Binding-site contacts:
Ligand atom O3 contacts residue GLY65 of chain 1.C at 3.0 Å (h-bond).
Ligand atom CZ contacts residue ASP39 of chain 1.C at 3.3 Å.
Ligand atom NH2 contacts residue GLY65 of chain 1.C at 3.0 Å (h-bond).
Ligand atom CD1 contacts residue VAL75 of chain 1.C at 3.8 Å (hydrophobic).
Ligand atom O contacts residue ASP15 of chain 1.D at 2.9 Å (salt-bridge).
Ligand atom NH2 contacts residue ASP39 of chain 1.C at 3.1 Å (salt-bridge).
Ligand atom O contacts residue ASN16 of chain 1.D at 3.7 Å.
Ligand atom N contacts residue SER61 of chain 1.C at 3.2 Å (h-bond).
Ligand atom NH1 contacts residue ASP60 of chain 1.C at 2.8 Å (salt-bridge).
Ligand atom N contacts residue SER61 of chain 1.C at 3.4 Å (h-bond).
Ligand atom CB contacts residue LEU63 of chain 1.C at 3.8 Å (hydrophobic).
Ligand atom CA contacts residue LEU63 of chain 1.C at 3.4 Å (hydrophobic).
Ligand atom CG2 contacts residue ASP15 of chain 1.D at 3.8 Å.
Ligand atom CZ contacts residue ASP60 of chain 1.C at 3.3 Å.
Ligand atom NH2 contacts residue GLN77 of chain 1.C at 3.5 Å (h-bond).
Ligand atom N12 contacts residue GLY65 of chain 1.C at 3.5 Å (h-bond).
Ligand atom NE contacts residue ASP15 of chain 1.D at 3.2 Å (salt-bridge).
Ligand atom O contacts residue LEU14 of chain 1.D at 3.6 Å.
Ligand atom NH1 contacts residue ASP39 of chain 1.C at 2.8 Å (salt-bridge).
Ligand atom O3 contacts residue VAL64 of chain 1.C at 3.8 Å.
Ligand atom N contacts residue LEU63 of chain 1.C at 3.3 Å (h-bond).
Ligand atom CG contacts residue ASP15 of chain 1.D at 3.8 Å.
Ligand atom CD1 contacts residue VAL62 of chain 1.C at 3.7 Å (hydrophobic).
Ligand atom CD contacts residue ASP60 of chain 1.C at 3.6 Å.
Ligand atom C contacts residue ASP15 of chain 1.D at 3.5 Å.
Ligand atom C34 contacts residue GLY65 of chain 1.C at 3.7 Å.
Ligand atom CD contacts residue ASP15 of chain 1.D at 3.7 Å.
Ligand atom CZ contacts residue VAL62 of chain 1.C at 3.8 Å (hydrophobic).
Ligand atom CA contacts residue ASP15 of chain 1.D at 3.5 Å.
Ligand atom NH1 contacts residue GLN77 of chain 1.C at 2.9 Å (h-bond).
Ligand atom NE contacts residue ASP60 of chain 1.C at 3.6 Å.
Ligand atom O contacts residue SER61 of chain 1.C at 3.8 Å.
Ligand atom CG contacts residue LEU63 of chain 1.C at 3.3 Å (hydrophobic).
Ligand atom CG2 contacts residue LEU14 of chain 1.D at 3.8 Å (hydrophobic).
Ligand atom NE contacts residue VAL62 of chain 1.C at 3.5 Å.
Ligand atom CD1 contacts residue PHE74 of chain 1.C at 3.6 Å (hydrophobic).
Ligand atom O contacts residue LEU63 of chain 1.C at 2.8 Å (h-bond).
Ligand atom O contacts residue VAL62 of chain 1.C at 3.2 Å.
Ligand atom CB contacts residue SER61 of chain 1.C at 3.8 Å.
Ligand atom CZ contacts residue GLN77 of chain 1.C at 3.6 Å.

A small-molecule ligand and the protein it binds are described below.
Small molecule (SMILES): CC[C@H](C)[C@H](NC(=O)[C@H](CCCN=C(N)N)NC(=O)[C@H](CCCN=C(N)N)NC(=O)[C@H](C)N)C(=O)N[C@@H](C)C(N)=O

Sequence of chain 1.C:
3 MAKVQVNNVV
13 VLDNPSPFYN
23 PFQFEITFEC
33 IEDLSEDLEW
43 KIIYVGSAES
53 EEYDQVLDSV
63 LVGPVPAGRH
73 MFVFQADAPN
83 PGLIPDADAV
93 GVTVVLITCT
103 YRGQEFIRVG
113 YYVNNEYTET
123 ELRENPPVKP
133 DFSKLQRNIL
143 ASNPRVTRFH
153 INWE

Sequence of chain 1.D:
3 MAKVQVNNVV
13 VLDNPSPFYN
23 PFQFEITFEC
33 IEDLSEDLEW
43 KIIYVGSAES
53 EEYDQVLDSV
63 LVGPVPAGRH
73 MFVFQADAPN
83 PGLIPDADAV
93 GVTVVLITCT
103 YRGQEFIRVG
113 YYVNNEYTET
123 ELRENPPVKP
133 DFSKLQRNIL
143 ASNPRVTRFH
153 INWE